Binding-site contacts:
Ligand atom N1 contacts residue SER47 of chain 45.E at 2.9 Å (h-bond).
Ligand atom C8 contacts residue LYS61 of chain 45.E at 3.4 Å.
Ligand atom P contacts residue SER51 of chain 14.E at 3.5 Å.
Ligand atom C5' contacts residue ARG49 of chain 14.E at 3.5 Å.
Ligand atom N6 contacts residue THR45 of chain 45.E at 2.7 Å (h-bond).
Ligand atom N3 contacts residue TYR85 of chain 45.E at 3.5 Å.
Ligand atom OP2 contacts residue TYR85 of chain 45.E at 2.6 Å (h-bond).
Ligand atom O2 contacts residue ASN87 of chain 45.E at 3.3 Å (h-bond).
Ligand atom OP1 contacts residue ARG49 of chain 14.E at 2.5 Å (salt-bridge).
Ligand atom OP1 contacts residue SER52 of chain 14.E at 3.2 Å.
Ligand atom C2' contacts residue TYR85 of chain 45.E at 3.4 Å (hydrophobic).
Ligand atom C4 contacts residue TYR85 of chain 45.E at 3.6 Å (hydrophobic).
Ligand atom OP1 contacts residue SER51 of chain 14.E at 2.9 Å (h-bond).
Ligand atom C5' contacts residue SER51 of chain 14.E at 3.3 Å.
Ligand atom O4' contacts residue LYS61 of chain 45.E at 2.8 Å (salt-bridge).
Ligand atom C5' contacts residue TYR85 of chain 45.E at 2.9 Å (hydrophobic).
Ligand atom C3' contacts residue TYR85 of chain 45.E at 3.4 Å (hydrophobic).
Ligand atom O3' contacts residue ARG49 of chain 14.E at 3.4 Å (salt-bridge).
Ligand atom N6 contacts residue THR59 of chain 45.E at 2.8 Å (h-bond).
Ligand atom P contacts residue ARG49 of chain 14.E at 3.0 Å.
Ligand atom N6 contacts residue CYS46 of chain 45.E at 3.3 Å (h-bond).
Ligand atom O3' contacts residue SER51 of chain 14.E at 3.3 Å (h-bond).
Ligand atom C2' contacts residue GLU63 of chain 45.E at 3.5 Å.
Ligand atom C2 contacts residue SER47 of chain 45.E at 3.2 Å.
Ligand atom OP1 contacts residue ASN55 of chain 14.E at 2.8 Å (h-bond).
Ligand atom O2' contacts residue GLU63 of chain 45.E at 3.2 Å (salt-bridge).
Ligand atom N7 contacts residue LYS61 of chain 45.E at 3.3 Å.
Ligand atom OP2 contacts residue SER51 of chain 14.E at 3.4 Å (h-bond).
Ligand atom OP2 contacts residue LYS57 of chain 14.E at 2.6 Å (salt-bridge).
Ligand atom OP2 contacts residue ARG49 of chain 14.E at 2.3 Å (salt-bridge).
Ligand atom N7 contacts residue THR45 of chain 45.E at 2.6 Å (h-bond).
Ligand atom N9 contacts residue LYS61 of chain 45.E at 3.3 Å (salt-bridge).
Ligand atom OP1 contacts residue SER51 of chain 14.E at 3.5 Å.
Ligand atom O2' contacts residue TYR85 of chain 45.E at 3.4 Å.
Ligand atom C6 contacts residue THR45 of chain 45.E at 3.3 Å.
Ligand atom OP2 contacts residue ASN55 of chain 14.E at 3.4 Å (h-bond).
Ligand atom C4' contacts residue TYR85 of chain 45.E at 3.2 Å (hydrophobic).
Ligand atom N1 contacts residue TYR85 of chain 45.E at 3.5 Å.
Ligand atom C5 contacts residue THR45 of chain 45.E at 3.2 Å.
Ligand atom OP2 contacts residue LYS43 of chain 45.E at 2.7 Å (salt-bridge).

The small molecule below binds the protein below.
Small molecule (SMILES): N=c1ccn([C@@H]2O[C@H](CO[P](=O)(O)O[C@H]3[C@@H](O)[C@H](n4cnc5c(N)ncnc54)O[C@@H]3CO[P](=O)(O)O[C@H]3[C@@H](O)[C@H](n4ccc(N)nc4=O)O[C@@H]3CO[P](=O)(O)O[C@H]3[C@@H](O)[C@H](n4ccc(=O)[nH]c4=O)O[C@@H]3CO[P](=O)(O)O[C@H]3[C@@H](O)[C@H](n4cnc5c(N)ncnc54)O[C@@H]3CO[P](=O)(O)O[C@H]3[C@@H](O)[C@H](n4cnc5c(=O)nc(N)[nH]c54)O[C@@H]3CO[P](=O)(O)O[C@H]3[C@@H](O)[C@H](n4cnc5c(=O)nc(N)[nH]c54)O[C@@H]3CO)[C@@H](O[P](=O)(O)OC[C@H]3O[C@@H](n4ccc(N)nc4=O)[C@H](O)[C@@H]3O)[C@H]2O)c(=O)[nH]1

Sequence of chain 14.E:
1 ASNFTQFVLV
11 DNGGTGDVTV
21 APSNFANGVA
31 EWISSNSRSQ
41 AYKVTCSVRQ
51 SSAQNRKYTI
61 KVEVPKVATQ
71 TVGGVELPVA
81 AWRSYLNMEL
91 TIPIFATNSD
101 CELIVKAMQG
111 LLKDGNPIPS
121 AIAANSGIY

Sequence of chain 45.E:
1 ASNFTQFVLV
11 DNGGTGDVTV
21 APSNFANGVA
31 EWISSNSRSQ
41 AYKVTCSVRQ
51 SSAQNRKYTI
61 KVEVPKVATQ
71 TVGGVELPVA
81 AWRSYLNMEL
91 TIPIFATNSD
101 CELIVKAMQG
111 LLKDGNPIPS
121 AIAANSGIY